The small molecule below binds the protein below.
Small molecule (SMILES): Cc1noc(C)c1-c1cc(O)cc([C@H](O)C2CC2)c1

Binding-site contacts:
Ligand atom C13 contacts residue TRP40 of chain 1.A at 3.4 Å (hydrophobic).
Ligand atom C13 contacts residue ILE105 of chain 1.A at 4.1 Å (hydrophobic).
Ligand atom C6 contacts residue LEU51 of chain 1.A at 4.2 Å (hydrophobic).
Ligand atom C1 contacts residue ILE105 of chain 1.A at 4.2 Å (hydrophobic).
Ligand atom C10 contacts residue PRO41 of chain 1.A at 3.6 Å (hydrophobic).
Ligand atom N1 contacts residue VAL46 of chain 1.A at 4.2 Å.
Ligand atom C6 contacts residue ILE105 of chain 1.A at 3.8 Å (hydrophobic).
Ligand atom C5 contacts residue VAL46 of chain 1.A at 3.9 Å (hydrophobic).
Ligand atom C9 contacts residue TRP40 of chain 1.A at 3.9 Å (hydrophobic).
Ligand atom C9 contacts residue LEU51 of chain 1.A at 4.0 Å (hydrophobic).
Ligand atom C4 contacts residue ASN99 of chain 1.A at 3.5 Å.
Ligand atom C3 contacts residue ILE105 of chain 1.A at 3.8 Å (hydrophobic).
Ligand atom O1 contacts residue TYR56 of chain 1.A at 4.0 Å.
Ligand atom C11 contacts residue PRO41 of chain 1.A at 3.7 Å (hydrophobic).
Ligand atom C13 contacts residue PRO41 of chain 1.A at 4.0 Å (hydrophobic).
Ligand atom C3 contacts residue VAL46 of chain 1.A at 3.9 Å (hydrophobic).
Ligand atom C4 contacts residue LEU53 of chain 1.A at 3.7 Å (hydrophobic).
Ligand atom O1 contacts residue ASN99 of chain 1.A at 3.1 Å (h-bond).
Ligand atom O2 contacts residue LEU51 of chain 1.A at 3.8 Å.
Ligand atom C6 contacts residue PRO41 of chain 1.A at 4.2 Å (hydrophobic).
Ligand atom C14 contacts residue ILE105 of chain 1.A at 3.6 Å (hydrophobic).
Ligand atom C2 contacts residue ILE105 of chain 1.A at 3.8 Å (hydrophobic).
Ligand atom N1 contacts residue TYR56 of chain 1.A at 4.2 Å.
Ligand atom C5 contacts residue ILE105 of chain 1.A at 4.0 Å (hydrophobic).
Ligand atom N1 contacts residue ASN99 of chain 1.A at 3.7 Å.
Ligand atom O1 contacts residue TYR98 of chain 1.A at 4.1 Å.
Ligand atom C1 contacts residue ASN99 of chain 1.A at 3.9 Å.
Ligand atom C8 contacts residue PRO41 of chain 1.A at 4.1 Å (hydrophobic).
Ligand atom C5 contacts residue PRO41 of chain 1.A at 3.7 Å (hydrophobic).
Ligand atom O2 contacts residue PRO41 of chain 1.A at 3.3 Å (h-bond).
Ligand atom O2 contacts residue GLN44 of chain 1.A at 3.9 Å.
Ligand atom C12 contacts residue TRP40 of chain 1.A at 4.1 Å (hydrophobic).
Ligand atom C11 contacts residue LEU51 of chain 1.A at 3.7 Å (hydrophobic).
Ligand atom C10 contacts residue LEU51 of chain 1.A at 3.6 Å (hydrophobic).
Ligand atom N1 contacts residue ILE105 of chain 1.A at 4.2 Å.
Ligand atom C5 contacts residue PHE42 of chain 1.A at 3.8 Å (hydrophobic).
Ligand atom C9 contacts residue PRO41 of chain 1.A at 3.7 Å (hydrophobic).
Ligand atom C7 contacts residue ILE105 of chain 1.A at 3.6 Å (hydrophobic).
Ligand atom C14 contacts residue MET108 of chain 1.A at 3.7 Å (hydrophobic).
Ligand atom C15 contacts residue TRP40 of chain 1.A at 3.8 Å (hydrophobic).

Sequence of chain 1.A:
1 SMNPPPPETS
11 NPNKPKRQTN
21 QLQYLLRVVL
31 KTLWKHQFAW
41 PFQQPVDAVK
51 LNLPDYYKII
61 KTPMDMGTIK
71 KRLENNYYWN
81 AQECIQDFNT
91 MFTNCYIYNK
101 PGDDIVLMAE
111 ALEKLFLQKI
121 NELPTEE